Binding-site contacts:
Ligand atom C7 contacts residue ASN234 of chain 1.C at 3.0 Å.
Ligand atom C5 contacts residue ASN234 of chain 1.C at 3.6 Å.
Ligand atom C8 contacts residue GLY232 of chain 1.C at 3.2 Å.
Ligand atom C8 contacts residue ILE233 of chain 1.C at 3.7 Å (hydrophobic).
Ligand atom C8 contacts residue ASN234 of chain 1.C at 3.5 Å.
Ligand atom O5 contacts residue ASN234 of chain 1.C at 2.4 Å (h-bond).
Ligand atom O7 contacts residue ASN234 of chain 1.C at 3.0 Å (h-bond).
Ligand atom C1 contacts residue ASN234 of chain 1.C at 1.4 Å.
Ligand atom C2 contacts residue ASN234 of chain 1.C at 2.4 Å.
Ligand atom N2 contacts residue ASN234 of chain 1.C at 2.9 Å (h-bond).
Ligand atom C4 contacts residue ASN234 of chain 1.C at 4.2 Å.
Ligand atom C3 contacts residue ASN234 of chain 1.C at 3.8 Å.

Sequence of chain 1.C:
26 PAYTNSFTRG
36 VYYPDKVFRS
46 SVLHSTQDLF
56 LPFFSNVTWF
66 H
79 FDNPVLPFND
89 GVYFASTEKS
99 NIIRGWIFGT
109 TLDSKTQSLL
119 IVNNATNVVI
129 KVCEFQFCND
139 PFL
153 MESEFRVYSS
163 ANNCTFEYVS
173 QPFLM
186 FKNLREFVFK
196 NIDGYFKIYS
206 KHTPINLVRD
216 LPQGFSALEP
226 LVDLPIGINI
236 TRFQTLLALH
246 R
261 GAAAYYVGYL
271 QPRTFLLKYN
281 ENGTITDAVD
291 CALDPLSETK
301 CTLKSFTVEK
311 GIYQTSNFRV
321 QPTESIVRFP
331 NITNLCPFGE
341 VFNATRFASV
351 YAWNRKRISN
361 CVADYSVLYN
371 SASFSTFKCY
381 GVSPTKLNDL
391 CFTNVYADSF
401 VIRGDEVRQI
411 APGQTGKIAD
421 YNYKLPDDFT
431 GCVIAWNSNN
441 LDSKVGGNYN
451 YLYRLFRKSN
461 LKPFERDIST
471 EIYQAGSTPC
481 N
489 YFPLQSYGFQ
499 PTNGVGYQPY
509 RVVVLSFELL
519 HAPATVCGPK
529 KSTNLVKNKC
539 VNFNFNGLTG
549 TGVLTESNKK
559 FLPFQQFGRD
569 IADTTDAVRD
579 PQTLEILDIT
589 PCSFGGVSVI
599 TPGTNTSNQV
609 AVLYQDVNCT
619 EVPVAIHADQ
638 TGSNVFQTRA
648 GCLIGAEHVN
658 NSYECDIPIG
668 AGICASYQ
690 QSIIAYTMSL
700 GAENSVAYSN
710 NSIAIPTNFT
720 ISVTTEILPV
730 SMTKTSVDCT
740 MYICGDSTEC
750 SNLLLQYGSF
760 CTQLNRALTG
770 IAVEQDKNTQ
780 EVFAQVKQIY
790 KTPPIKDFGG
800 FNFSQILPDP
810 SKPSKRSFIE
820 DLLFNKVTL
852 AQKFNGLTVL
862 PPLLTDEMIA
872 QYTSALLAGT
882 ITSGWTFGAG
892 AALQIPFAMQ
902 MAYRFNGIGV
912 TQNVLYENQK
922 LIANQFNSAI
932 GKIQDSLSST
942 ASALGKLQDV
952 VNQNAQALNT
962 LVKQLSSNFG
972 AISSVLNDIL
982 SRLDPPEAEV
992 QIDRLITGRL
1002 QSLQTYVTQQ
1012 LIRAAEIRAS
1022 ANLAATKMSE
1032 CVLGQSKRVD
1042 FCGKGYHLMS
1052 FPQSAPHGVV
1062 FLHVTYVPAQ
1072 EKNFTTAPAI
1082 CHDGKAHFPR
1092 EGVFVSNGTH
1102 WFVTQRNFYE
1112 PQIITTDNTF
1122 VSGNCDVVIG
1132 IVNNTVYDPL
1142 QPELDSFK

This small molecule binds to this protein.
Small molecule (SMILES): CC(=O)N[C@@H]1[C@@H](O)[C@H](O)[C@@H](CO)O[C@H]1O